This protein binds this small molecule.
Small molecule (SMILES): CC(=O)N[C@@H]1[C@@H](O)[C@H](O)[C@@H](CO)O[C@H]1O

Binding-site contacts:
Ligand atom O6 contacts residue ARG471 of chain 1.A at 3.6 Å.
Ligand atom C7 contacts residue ASN378 of chain 1.A at 3.8 Å.
Ligand atom C6 contacts residue LEU382 of chain 1.A at 4.2 Å (hydrophobic).
Ligand atom O5 contacts residue ASN469 of chain 1.A at 3.7 Å.
Ligand atom O5 contacts residue SER380 of chain 1.A at 4.0 Å.
Ligand atom C7 contacts residue ASN469 of chain 1.A at 3.6 Å.
Ligand atom O7 contacts residue ASN469 of chain 1.A at 3.8 Å.
Ligand atom C2 contacts residue SER380 of chain 1.A at 4.1 Å.
Ligand atom C4 contacts residue ASN469 of chain 1.A at 4.3 Å.
Ligand atom C3 contacts residue ASN378 of chain 1.A at 3.8 Å.
Ligand atom N2 contacts residue ASN469 of chain 1.A at 3.9 Å.
Ligand atom C8 contacts residue ASN469 of chain 1.A at 3.8 Å.
Ligand atom C5 contacts residue SER380 of chain 1.A at 3.9 Å.
Ligand atom C2 contacts residue ASN378 of chain 1.A at 2.5 Å.
Ligand atom C1 contacts residue ASN378 of chain 1.A at 1.4 Å.
Ligand atom C6 contacts residue ARG471 of chain 1.A at 4.1 Å.
Ligand atom N2 contacts residue SER380 of chain 1.A at 4.2 Å.
Ligand atom N2 contacts residue ASN378 of chain 1.A at 3.0 Å (h-bond).
Ligand atom O6 contacts residue ASN469 of chain 1.A at 3.1 Å (h-bond).
Ligand atom C5 contacts residue ASN469 of chain 1.A at 4.3 Å.
Ligand atom C8 contacts residue ASN378 of chain 1.A at 4.4 Å.
Ligand atom C1 contacts residue ASN469 of chain 1.A at 4.0 Å.
Ligand atom O7 contacts residue ASN378 of chain 1.A at 4.4 Å.
Ligand atom C4 contacts residue ASN378 of chain 1.A at 4.1 Å.
Ligand atom O5 contacts residue ASN378 of chain 1.A at 2.2 Å (h-bond).
Ligand atom C6 contacts residue ASN469 of chain 1.A at 4.3 Å.
Ligand atom C3 contacts residue SER380 of chain 1.A at 4.0 Å.
Ligand atom C1 contacts residue SER380 of chain 1.A at 3.4 Å.
Ligand atom C5 contacts residue ASN378 of chain 1.A at 3.5 Å.
Ligand atom C2 contacts residue ASN469 of chain 1.A at 4.0 Å.

Sequence of chain 1.A:
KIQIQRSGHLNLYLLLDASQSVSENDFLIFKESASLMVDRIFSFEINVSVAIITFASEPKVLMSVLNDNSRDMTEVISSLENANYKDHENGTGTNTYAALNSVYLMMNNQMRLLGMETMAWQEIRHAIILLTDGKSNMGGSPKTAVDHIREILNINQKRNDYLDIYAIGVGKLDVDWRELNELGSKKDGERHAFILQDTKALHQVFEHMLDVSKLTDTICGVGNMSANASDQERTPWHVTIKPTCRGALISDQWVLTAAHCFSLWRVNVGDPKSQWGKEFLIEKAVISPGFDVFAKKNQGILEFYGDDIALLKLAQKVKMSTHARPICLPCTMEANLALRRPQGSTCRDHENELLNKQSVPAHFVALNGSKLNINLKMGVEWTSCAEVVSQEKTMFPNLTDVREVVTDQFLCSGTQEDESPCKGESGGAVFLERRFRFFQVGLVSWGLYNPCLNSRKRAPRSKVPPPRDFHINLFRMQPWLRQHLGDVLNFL